A small-molecule ligand and the protein it binds are described below.
Small molecule (SMILES): Cc1cc2ccnc(N[C@@H]3CCNC[C@H]3OCC3CCCCC3)c2[nH]c1=O

Binding-site contacts:
Ligand atom C11 contacts residue LEU53 of chain 1.A at 4.3 Å (hydrophobic).
Ligand atom C27 contacts residue ASP103 of chain 1.A at 4.0 Å.
Ligand atom O57 contacts residue TYR56 of chain 1.A at 4.3 Å.
Ligand atom N25 contacts residue ASP103 of chain 1.A at 3.5 Å (salt-bridge).
Ligand atom C01 contacts residue PHE42 of chain 1.A at 4.0 Å (hydrophobic).
Ligand atom C41 contacts residue PRO41 of chain 1.A at 4.0 Å (hydrophobic).
Ligand atom C56 contacts residue ASN99 of chain 1.A at 3.5 Å.
Ligand atom C14 contacts residue LEU53 of chain 1.A at 3.8 Å (hydrophobic).
Ligand atom O57 contacts residue ILE105 of chain 1.A at 4.3 Å.
Ligand atom N13 contacts residue LEU53 of chain 1.A at 3.9 Å.
Ligand atom C11 contacts residue LEU51 of chain 1.A at 4.1 Å (hydrophobic).
Ligand atom N54 contacts residue ASN99 of chain 1.A at 3.2 Å (h-bond).
Ligand atom C06 contacts residue VAL46 of chain 1.A at 4.3 Å (hydrophobic).
Ligand atom N54 contacts residue ILE105 of chain 1.A at 4.2 Å.
Ligand atom N15 contacts residue TYR98 of chain 1.A at 4.1 Å.
Ligand atom N15 contacts residue ASN99 of chain 1.A at 3.1 Å (h-bond).
Ligand atom C41 contacts residue ILE105 of chain 1.A at 3.8 Å (hydrophobic).
Ligand atom C19 contacts residue ASN99 of chain 1.A at 3.6 Å.
Ligand atom C09 contacts residue LEU51 of chain 1.A at 3.7 Å (hydrophobic).
Ligand atom C30 contacts residue ASN99 of chain 1.A at 4.0 Å.
Ligand atom C01 contacts residue VAL46 of chain 1.A at 3.6 Å (hydrophobic).
Ligand atom C53 contacts residue ASN99 of chain 1.A at 4.1 Å.
Ligand atom N15 contacts residue LEU53 of chain 1.A at 4.1 Å.
Ligand atom C06 contacts residue PRO41 of chain 1.A at 4.1 Å (hydrophobic).
Ligand atom C19 contacts residue TYR98 of chain 1.A at 4.2 Å (hydrophobic).
Ligand atom C44 contacts residue MET108 of chain 1.A at 4.1 Å (hydrophobic).
Ligand atom C01 contacts residue PRO41 of chain 1.A at 3.9 Å (hydrophobic).
Ligand atom O57 contacts residue ASN99 of chain 1.A at 2.8 Å (h-bond).
Ligand atom C36 contacts residue ILE105 of chain 1.A at 4.0 Å (hydrophobic).
Ligand atom C05 contacts residue VAL46 of chain 1.A at 4.0 Å (hydrophobic).
Ligand atom O57 contacts residue CYS95 of chain 1.A at 4.0 Å.
Ligand atom C47 contacts residue MET108 of chain 1.A at 3.7 Å (hydrophobic).
Ligand atom C17 contacts residue ASN99 of chain 1.A at 3.7 Å.
Ligand atom C56 contacts residue ILE105 of chain 1.A at 4.0 Å (hydrophobic).
Ligand atom C44 contacts residue TRP40 of chain 1.A at 3.9 Å (hydrophobic).
Ligand atom C41 contacts residue TRP40 of chain 1.A at 4.2 Å (hydrophobic).
Ligand atom C05 contacts residue ILE105 of chain 1.A at 4.3 Å (hydrophobic).
Ligand atom C53 contacts residue LEU53 of chain 1.A at 4.1 Å (hydrophobic).
Ligand atom C14 contacts residue ASN99 of chain 1.A at 4.0 Å.
Ligand atom C30 contacts residue ASP103 of chain 1.A at 4.3 Å.

Sequence of chain 1.A:
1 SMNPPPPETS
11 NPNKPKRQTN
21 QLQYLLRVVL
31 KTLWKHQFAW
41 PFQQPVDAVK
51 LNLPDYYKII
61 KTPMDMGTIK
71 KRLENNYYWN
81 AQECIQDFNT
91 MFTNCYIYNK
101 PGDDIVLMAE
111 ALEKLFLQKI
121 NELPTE